Sequence of chain 10.A:
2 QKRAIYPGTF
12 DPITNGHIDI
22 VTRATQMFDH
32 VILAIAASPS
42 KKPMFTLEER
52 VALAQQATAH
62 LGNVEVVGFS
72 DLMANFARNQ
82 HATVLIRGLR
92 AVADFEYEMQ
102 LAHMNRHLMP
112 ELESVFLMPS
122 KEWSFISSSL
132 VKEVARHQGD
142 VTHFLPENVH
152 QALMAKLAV

This protein binds this small molecule.
Small molecule (SMILES): Cc1nc2cccc(O)c2[nH]1

Binding-site contacts:
Ligand atom C11 contacts residue MET74 of chain 10.A at 4.1 Å (hydrophobic).
Ligand atom C11 contacts residue HIS138 of chain 2.A at 4.1 Å.
Ligand atom C1 contacts residue LEU109 of chain 10.A at 4.2 Å (hydrophobic).
Ligand atom C4 contacts residue LEU73 of chain 10.A at 3.6 Å (hydrophobic).
Ligand atom C2 contacts residue MET105 of chain 10.A at 4.0 Å (hydrophobic).
Ligand atom N8 contacts residue GLU134 of chain 2.A at 2.9 Å (salt-bridge).
Ligand atom C4 contacts residue ASN106 of chain 10.A at 3.2 Å.
Ligand atom C7 contacts residue MET74 of chain 10.A at 4.0 Å (hydrophobic).
Ligand atom N8 contacts residue MET74 of chain 10.A at 4.4 Å.
Ligand atom O5 contacts residue MET74 of chain 10.A at 3.3 Å.
Ligand atom C2 contacts residue LEU131 of chain 2.A at 4.1 Å (hydrophobic).
Ligand atom C3 contacts residue VAL135 of chain 2.A at 3.9 Å (hydrophobic).
Ligand atom C6 contacts residue MET74 of chain 10.A at 3.4 Å (hydrophobic).
Ligand atom C11 contacts residue LEU73 of chain 10.A at 4.2 Å (hydrophobic).
Ligand atom C1 contacts residue MET74 of chain 10.A at 4.3 Å (hydrophobic).
Ligand atom C1 contacts residue LEU73 of chain 10.A at 4.2 Å (hydrophobic).
Ligand atom C9 contacts residue LEU73 of chain 10.A at 3.8 Å (hydrophobic).
Ligand atom C7 contacts residue LEU73 of chain 10.A at 3.8 Å (hydrophobic).
Ligand atom C1 contacts residue MET105 of chain 10.A at 4.1 Å (hydrophobic).
Ligand atom C9 contacts residue MET74 of chain 10.A at 3.9 Å (hydrophobic).
Ligand atom C2 contacts residue VAL135 of chain 2.A at 3.6 Å (hydrophobic).
Ligand atom C4 contacts residue ALA75 of chain 10.A at 4.4 Å (hydrophobic).
Ligand atom C9 contacts residue GLU134 of chain 2.A at 3.8 Å.
Ligand atom O5 contacts residue LEU73 of chain 10.A at 3.6 Å.
Ligand atom C1 contacts residue VAL135 of chain 2.A at 4.3 Å (hydrophobic).
Ligand atom C11 contacts residue GLU134 of chain 2.A at 3.9 Å.
Ligand atom C11 contacts residue ASP72 of chain 10.A at 4.0 Å.
Ligand atom C3 contacts residue LEU73 of chain 10.A at 4.4 Å (hydrophobic).
Ligand atom C3 contacts residue LEU131 of chain 2.A at 4.1 Å (hydrophobic).
Ligand atom C3 contacts residue GLU134 of chain 2.A at 4.0 Å.
Ligand atom N10 contacts residue MET74 of chain 10.A at 2.9 Å (h-bond).
Ligand atom C2 contacts residue LEU102 of chain 10.A at 4.3 Å (hydrophobic).
Ligand atom N8 contacts residue LEU73 of chain 10.A at 4.1 Å.
Ligand atom O5 contacts residue ASN106 of chain 10.A at 2.5 Å (h-bond).
Ligand atom O5 contacts residue ALA75 of chain 10.A at 3.1 Å (h-bond).
Ligand atom C6 contacts residue LEU73 of chain 10.A at 3.3 Å (hydrophobic).
Ligand atom C7 contacts residue GLU134 of chain 2.A at 4.0 Å.
Ligand atom N10 contacts residue LEU73 of chain 10.A at 3.3 Å.
Ligand atom C1 contacts residue ASN106 of chain 10.A at 3.2 Å.
Ligand atom C4 contacts residue MET74 of chain 10.A at 3.6 Å (hydrophobic).

Sequence of chain 2.A:
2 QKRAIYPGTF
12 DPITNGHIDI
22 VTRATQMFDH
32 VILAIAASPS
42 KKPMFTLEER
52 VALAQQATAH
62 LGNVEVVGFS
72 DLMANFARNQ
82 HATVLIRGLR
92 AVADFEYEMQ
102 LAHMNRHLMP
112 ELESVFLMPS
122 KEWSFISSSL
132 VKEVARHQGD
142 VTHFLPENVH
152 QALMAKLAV